Sequence of chain 1.B:
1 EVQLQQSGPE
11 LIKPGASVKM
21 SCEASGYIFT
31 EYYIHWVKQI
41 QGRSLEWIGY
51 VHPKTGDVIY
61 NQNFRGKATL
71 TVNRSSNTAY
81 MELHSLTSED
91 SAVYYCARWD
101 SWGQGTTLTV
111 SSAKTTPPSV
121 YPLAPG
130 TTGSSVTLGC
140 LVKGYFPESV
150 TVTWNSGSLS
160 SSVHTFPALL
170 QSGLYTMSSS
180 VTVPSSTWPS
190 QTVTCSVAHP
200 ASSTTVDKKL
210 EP

Binding-site contacts:
Ligand atom C4 contacts residue TYR37 of chain 1.A at 3.5 Å (hydrophobic).
Ligand atom C1 contacts residue ARG55 of chain 1.A at 3.7 Å.
Ligand atom O7 contacts residue TYR33 of chain 1.B at 2.8 Å (h-bond).
Ligand atom O3 contacts residue LYS58 of chain 1.A at 2.8 Å (salt-bridge).
Ligand atom O6 contacts residue TYR35 of chain 1.A at 2.9 Å (h-bond).
Ligand atom O2 contacts residue TYR37 of chain 1.A at 3.5 Å.
Ligand atom C7 contacts residue TYR33 of chain 1.B at 3.3 Å (hydrophobic).
Ligand atom O4 contacts residue ARG55 of chain 1.A at 3.7 Å.
Ligand atom C3 contacts residue GLU39 of chain 1.A at 3.3 Å.
Ligand atom O4 contacts residue ARG55 of chain 1.A at 3.1 Å (salt-bridge).
Ligand atom C7 contacts residue GLU31 of chain 1.B at 3.5 Å.
Ligand atom C4 contacts residue GLY96 of chain 1.A at 3.2 Å.
Ligand atom O4 contacts residue LYS58 of chain 1.A at 3.6 Å (salt-bridge).
Ligand atom O3 contacts residue GLU39 of chain 1.A at 2.5 Å (salt-bridge).
Ligand atom C6 contacts residue ARG55 of chain 1.A at 3.5 Å.
Ligand atom O3 contacts residue GLY96 of chain 1.A at 3.4 Å.
Ligand atom O6 contacts residue TYR37 of chain 1.A at 3.6 Å.
Ligand atom O2 contacts residue GLU39 of chain 1.A at 3.4 Å (salt-bridge).
Ligand atom C6 contacts residue TYR35 of chain 1.A at 3.4 Å (hydrophobic).
Ligand atom O7 contacts residue TYR32 of chain 1.B at 3.2 Å.
Ligand atom C5 contacts residue TYR37 of chain 1.A at 3.7 Å (hydrophobic).
Ligand atom C8 contacts residue TYR33 of chain 1.B at 3.6 Å (hydrophobic).
Ligand atom O5 contacts residue ARG55 of chain 1.A at 3.1 Å (salt-bridge).
Ligand atom C5 contacts residue TRP99 of chain 1.B at 3.7 Å (hydrophobic).
Ligand atom O7 contacts residue GLU31 of chain 1.B at 3.7 Å.
Ligand atom C2 contacts residue LYS58 of chain 1.A at 3.6 Å.
Ligand atom O4 contacts residue TYR54 of chain 1.A at 3.4 Å.
Ligand atom C8 contacts residue GLU31 of chain 1.B at 3.3 Å.
Ligand atom C3 contacts residue LYS58 of chain 1.A at 3.7 Å.
Ligand atom C5 contacts residue ARG55 of chain 1.A at 3.7 Å.
Ligand atom O4 contacts residue ARG101 of chain 1.A at 3.1 Å (salt-bridge).
Ligand atom O2 contacts residue TYR54 of chain 1.A at 2.6 Å (h-bond).
Ligand atom O3 contacts residue TYR33 of chain 1.B at 3.2 Å.
Ligand atom C8 contacts residue HIS52 of chain 1.B at 3.5 Å.
Ligand atom O4 contacts residue GLY96 of chain 1.A at 2.7 Å (h-bond).
Ligand atom O3 contacts residue ARG55 of chain 1.A at 2.9 Å (salt-bridge).
Ligand atom O6 contacts residue TYR54 of chain 1.A at 3.7 Å.
Ligand atom C6 contacts residue TRP99 of chain 1.B at 3.3 Å (hydrophobic).
Ligand atom O2 contacts residue TRP99 of chain 1.B at 3.5 Å.
Ligand atom O6 contacts residue TRP99 of chain 1.B at 3.7 Å.

Sequence of chain 1.A:
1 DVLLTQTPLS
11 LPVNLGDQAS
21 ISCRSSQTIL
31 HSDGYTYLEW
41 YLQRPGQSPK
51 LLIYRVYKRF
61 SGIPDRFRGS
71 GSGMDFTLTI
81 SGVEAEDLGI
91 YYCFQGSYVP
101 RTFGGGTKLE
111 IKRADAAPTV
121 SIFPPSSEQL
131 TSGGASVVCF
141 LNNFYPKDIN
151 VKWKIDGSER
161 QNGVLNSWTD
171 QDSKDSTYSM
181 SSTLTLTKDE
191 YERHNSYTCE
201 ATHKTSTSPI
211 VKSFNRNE

A small-molecule ligand and the protein it binds are described below.
Small molecule (SMILES): CC(=O)N[C@@H]1[C@@H](O)[C@H](O[C@@H]2O[C@H](CO)[C@H](O)[C@H](O)[C@H]2O)[C@@H](CO[C@@H]2O[C@H](CO)[C@@H](O[C@@H]3O[C@H](CO)[C@H](O)[C@H](O)[C@H]3O)[C@H](O)[C@H]2O)O[C@H]1O